Sequence of chain 1.C:
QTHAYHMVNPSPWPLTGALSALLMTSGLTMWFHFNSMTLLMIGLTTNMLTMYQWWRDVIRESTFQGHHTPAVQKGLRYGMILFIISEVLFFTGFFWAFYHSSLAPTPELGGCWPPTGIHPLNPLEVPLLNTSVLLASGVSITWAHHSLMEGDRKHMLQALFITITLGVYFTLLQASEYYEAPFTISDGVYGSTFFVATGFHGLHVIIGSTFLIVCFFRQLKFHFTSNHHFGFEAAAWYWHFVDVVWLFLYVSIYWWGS

Binding-site contacts:
Ligand atom C31 contacts residue TRP34 of chain 1.C at 4.3 Å (hydrophobic).
Ligand atom C40 contacts residue PEK1 of chain 1.DC at 4.3 Å.
Ligand atom O16 contacts residue PHE69 of chain 1.G at 4.5 Å.
Ligand atom C25 contacts residue LEU43 of chain 1.C at 4.4 Å (hydrophobic).
Ligand atom C43 contacts residue LEU31 of chain 1.C at 4.4 Å (hydrophobic).
Ligand atom C22 contacts residue PHE69 of chain 1.G at 4.2 Å (hydrophobic).
Ligand atom C31 contacts residue PEK1 of chain 1.DC at 3.9 Å.
Ligand atom O16 contacts residue MET40 of chain 1.C at 4.2 Å.
Ligand atom C25 contacts residue TRP34 of chain 1.C at 3.7 Å (hydrophobic).
Ligand atom C19 contacts residue TRP34 of chain 1.C at 3.8 Å (hydrophobic).
Ligand atom C22 contacts residue TRP34 of chain 1.C at 4.3 Å (hydrophobic).
Ligand atom C31 contacts residue LEU43 of chain 1.C at 4.2 Å (hydrophobic).
Ligand atom C31 contacts residue LEU31 of chain 1.C at 4.4 Å (hydrophobic).
Ligand atom C18 contacts residue MET40 of chain 1.C at 4.5 Å (hydrophobic).
Ligand atom C37 contacts residue LEU31 of chain 1.C at 4.0 Å (hydrophobic).
Ligand atom C19 contacts residue PHE69 of chain 1.G at 4.5 Å (hydrophobic).
Ligand atom C37 contacts residue LEU43 of chain 1.C at 4.3 Å (hydrophobic).
Ligand atom C19 contacts residue MET40 of chain 1.C at 3.6 Å (hydrophobic).
Ligand atom C18 contacts residue PHE69 of chain 1.G at 3.8 Å (hydrophobic).
Ligand atom C43 contacts residue LEU47 of chain 1.C at 4.4 Å (hydrophobic).

The protein below binds the small molecule below.
Small molecule (SMILES): CCCCCCCCCCO[C@@H]1O[C@H](CO)[C@@H](O[C@H]2O[C@H](CO)[C@@H](O)[C@H](O)[C@H]2O)[C@H](O)[C@H]1O

Sequence of chain 1.G:
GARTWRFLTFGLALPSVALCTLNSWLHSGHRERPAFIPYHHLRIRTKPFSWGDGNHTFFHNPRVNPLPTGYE